The protein below binds the small molecule below.
Small molecule (SMILES): CC(=O)N[C@@H]1[C@@H](O)[C@H](O)[C@@H](CO)O[C@H]1O

Binding-site contacts:
Ligand atom C7 contacts residue ARG427 of chain 1.A at 3.4 Å.
Ligand atom C1 contacts residue ASN323 of chain 1.A at 1.4 Å.
Ligand atom C3 contacts residue ASN323 of chain 1.A at 3.8 Å.
Ligand atom O7 contacts residue ARG427 of chain 1.A at 4.2 Å.
Ligand atom N2 contacts residue ARG427 of chain 1.A at 3.3 Å (salt-bridge).
Ligand atom C7 contacts residue ASN323 of chain 1.A at 4.0 Å.
Ligand atom O6 contacts residue ASN323 of chain 1.A at 3.9 Å.
Ligand atom C8 contacts residue ARG427 of chain 1.A at 3.4 Å.
Ligand atom C8 contacts residue SER325 of chain 1.A at 4.3 Å.
Ligand atom C2 contacts residue ASN323 of chain 1.A at 2.5 Å.
Ligand atom O5 contacts residue ASN323 of chain 1.A at 2.4 Å (h-bond).
Ligand atom O7 contacts residue GLN324 of chain 1.A at 4.0 Å.
Ligand atom C2 contacts residue ARG427 of chain 1.A at 4.1 Å.
Ligand atom C1 contacts residue ARG427 of chain 1.A at 4.0 Å.
Ligand atom C4 contacts residue ASN323 of chain 1.A at 4.2 Å.
Ligand atom N2 contacts residue ASN323 of chain 1.A at 3.0 Å (h-bond).
Ligand atom C5 contacts residue ASN323 of chain 1.A at 3.7 Å.

Sequence of chain 1.A:
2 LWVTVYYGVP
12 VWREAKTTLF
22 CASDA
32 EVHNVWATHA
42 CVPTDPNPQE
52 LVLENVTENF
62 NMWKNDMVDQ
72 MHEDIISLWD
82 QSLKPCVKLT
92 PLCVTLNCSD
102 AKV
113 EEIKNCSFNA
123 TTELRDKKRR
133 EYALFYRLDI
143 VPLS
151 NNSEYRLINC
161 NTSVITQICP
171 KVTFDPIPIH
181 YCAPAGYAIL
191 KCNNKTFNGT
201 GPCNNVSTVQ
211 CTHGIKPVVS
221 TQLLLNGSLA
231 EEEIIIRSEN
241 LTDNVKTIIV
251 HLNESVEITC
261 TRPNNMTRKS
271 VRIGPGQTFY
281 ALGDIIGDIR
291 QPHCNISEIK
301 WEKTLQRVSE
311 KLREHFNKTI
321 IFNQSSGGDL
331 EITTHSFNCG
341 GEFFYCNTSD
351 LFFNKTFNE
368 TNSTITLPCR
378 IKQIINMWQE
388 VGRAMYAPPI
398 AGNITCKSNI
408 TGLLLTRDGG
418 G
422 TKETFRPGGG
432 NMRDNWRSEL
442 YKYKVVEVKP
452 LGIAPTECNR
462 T